Binding-site contacts:
Ligand atom C10 contacts residue VAL263 of chain 1.B at 3.5 Å (hydrophobic).
Ligand atom O14 contacts residue PHE412 of chain 1.B at 3.2 Å.
Ligand atom N19 contacts residue ASP262 of chain 1.B at 3.2 Å (salt-bridge).
Ligand atom C6 contacts residue ASN416 of chain 1.B at 3.3 Å.
Ligand atom C18 contacts residue ASN435 of chain 1.B at 3.6 Å.
Ligand atom C10 contacts residue SER352 of chain 1.B at 3.9 Å.
Ligand atom C12 contacts residue VAL263 of chain 1.B at 3.9 Å (hydrophobic).
Ligand atom C15 contacts residue PHE412 of chain 1.B at 3.8 Å (hydrophobic).
Ligand atom C2 contacts residue SER353 of chain 1.B at 3.8 Å.
Ligand atom C5 contacts residue ASN416 of chain 1.B at 3.5 Å.
Ligand atom O17 contacts residue ASN435 of chain 1.B at 2.8 Å (h-bond).
Ligand atom N7 contacts residue SER352 of chain 1.B at 2.8 Å (h-bond).
Ligand atom C1 contacts residue PHE342 of chain 1.B at 3.9 Å (hydrophobic).
Ligand atom O17 contacts residue ASP262 of chain 1.B at 2.7 Å (salt-bridge).
Ligand atom C6 contacts residue PHE342 of chain 1.B at 3.5 Å (hydrophobic).
Ligand atom C11 contacts residue PHE413 of chain 1.B at 3.9 Å (hydrophobic).
Ligand atom O17 contacts residue TYR439 of chain 1.B at 3.2 Å (h-bond).
Ligand atom C15 contacts residue ASP262 of chain 1.B at 3.6 Å.
Ligand atom C21 contacts residue ASP262 of chain 1.B at 3.1 Å.
Ligand atom C3 contacts residue SER352 of chain 1.B at 3.8 Å.
Ligand atom N19 contacts residue ASN435 of chain 1.B at 2.9 Å (h-bond).
Ligand atom C5 contacts residue PHE412 of chain 1.B at 3.6 Å (hydrophobic).
Ligand atom C20 contacts residue ASP262 of chain 1.B at 3.8 Å.
Ligand atom C8 contacts residue PHE413 of chain 1.B at 3.7 Å (hydrophobic).
Ligand atom C13 contacts residue PHE413 of chain 1.B at 3.8 Å (hydrophobic).
Ligand atom C18 contacts residue ASP262 of chain 1.B at 3.2 Å.
Ligand atom C9 contacts residue PHE413 of chain 1.B at 3.8 Å (hydrophobic).
Ligand atom C12 contacts residue PHE413 of chain 1.B at 3.7 Å (hydrophobic).
Ligand atom C16 contacts residue ASP262 of chain 1.B at 3.5 Å.
Ligand atom N19 contacts residue TYR439 of chain 1.B at 3.7 Å.
Ligand atom C16 contacts residue ASN435 of chain 1.B at 3.2 Å.
Ligand atom O17 contacts residue TRP409 of chain 1.B at 3.8 Å.
Ligand atom C5 contacts residue PHE342 of chain 1.B at 3.7 Å (hydrophobic).
Ligand atom C12 contacts residue VAL266 of chain 1.B at 3.9 Å (hydrophobic).
Ligand atom C21 contacts residue TRP258 of chain 1.B at 3.7 Å (hydrophobic).
Ligand atom C8 contacts residue SER352 of chain 1.B at 3.6 Å.
Ligand atom C1 contacts residue ASN416 of chain 1.B at 3.6 Å.
Ligand atom C6 contacts residue TYR431 of chain 1.B at 3.7 Å (hydrophobic).
Ligand atom C16 contacts residue PHE412 of chain 1.B at 3.7 Å (hydrophobic).
Ligand atom C11 contacts residue VAL263 of chain 1.B at 3.6 Å (hydrophobic).

A small-molecule ligand and the protein it binds are described below.
Small molecule (SMILES): CC(C)NC[C@H](O)COc1cccc2[nH]c3ccccc3c12

Sequence of chain 1.B:
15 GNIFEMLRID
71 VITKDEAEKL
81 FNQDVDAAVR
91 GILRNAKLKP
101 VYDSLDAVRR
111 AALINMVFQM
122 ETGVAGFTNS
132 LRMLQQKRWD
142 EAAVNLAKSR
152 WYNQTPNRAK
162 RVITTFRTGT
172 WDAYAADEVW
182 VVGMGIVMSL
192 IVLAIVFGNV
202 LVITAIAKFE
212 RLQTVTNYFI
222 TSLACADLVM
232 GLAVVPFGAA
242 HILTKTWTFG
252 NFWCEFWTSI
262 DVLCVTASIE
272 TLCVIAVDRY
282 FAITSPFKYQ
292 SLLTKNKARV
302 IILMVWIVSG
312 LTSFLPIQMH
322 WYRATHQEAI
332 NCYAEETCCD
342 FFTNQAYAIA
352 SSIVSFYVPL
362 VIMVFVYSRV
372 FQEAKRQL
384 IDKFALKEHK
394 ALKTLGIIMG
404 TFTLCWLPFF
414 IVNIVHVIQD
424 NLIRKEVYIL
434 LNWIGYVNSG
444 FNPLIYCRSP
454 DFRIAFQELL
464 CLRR